Sequence of chain 1.A:
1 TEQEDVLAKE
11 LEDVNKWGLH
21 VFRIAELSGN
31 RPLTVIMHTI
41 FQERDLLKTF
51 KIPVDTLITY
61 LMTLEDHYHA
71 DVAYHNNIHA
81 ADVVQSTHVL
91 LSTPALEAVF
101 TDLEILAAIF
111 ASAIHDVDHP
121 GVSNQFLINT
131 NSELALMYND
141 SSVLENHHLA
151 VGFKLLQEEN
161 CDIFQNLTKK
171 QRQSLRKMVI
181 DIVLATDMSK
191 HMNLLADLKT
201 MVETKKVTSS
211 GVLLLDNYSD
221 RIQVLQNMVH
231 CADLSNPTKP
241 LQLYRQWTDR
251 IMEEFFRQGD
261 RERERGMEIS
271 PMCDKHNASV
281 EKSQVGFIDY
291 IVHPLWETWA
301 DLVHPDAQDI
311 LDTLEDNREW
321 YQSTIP

This protein binds this small molecule.
Small molecule (SMILES): CC(C)CC(=O)c1ccc(OC(F)F)c(O[C@@H]2CCOC2)c1

Binding-site contacts:
Ligand atom C5 contacts residue ILE251 of chain 1.A at 3.8 Å (hydrophobic).
Ligand atom C16 contacts residue ASP233 of chain 1.A at 3.8 Å.
Ligand atom F1 contacts residue ILE251 of chain 1.A at 3.8 Å.
Ligand atom C7 contacts residue ASN236 of chain 1.A at 3.7 Å.
Ligand atom F2 contacts residue TYR244 of chain 1.A at 3.6 Å.
Ligand atom O3 contacts residue PHE287 of chain 1.A at 3.5 Å.
Ligand atom F1 contacts residue THR248 of chain 1.A at 3.3 Å.
Ligand atom C9 contacts residue PHE255 of chain 1.A at 3.8 Å (hydrophobic).
Ligand atom O1 contacts residue ILE251 of chain 1.A at 3.6 Å.
Ligand atom C2 contacts residue PHE287 of chain 1.A at 3.6 Å (hydrophobic).
Ligand atom F2 contacts residue GLN284 of chain 1.A at 3.8 Å.
Ligand atom F1 contacts residue ASN236 of chain 1.A at 3.4 Å.
Ligand atom C3 contacts residue ILE251 of chain 1.A at 3.8 Å (hydrophobic).
Ligand atom C9 contacts residue MET252 of chain 1.A at 3.9 Å (hydrophobic).
Ligand atom C1 contacts residue GLN284 of chain 1.A at 3.5 Å.
Ligand atom O1 contacts residue GLN284 of chain 1.A at 3.1 Å (h-bond).
Ligand atom O3 contacts residue SER283 of chain 1.A at 3.4 Å (h-bond).
Ligand atom F1 contacts residue TRP247 of chain 1.A at 3.2 Å.
Ligand atom O1 contacts residue PHE287 of chain 1.A at 3.7 Å.
Ligand atom C8 contacts residue PHE255 of chain 1.A at 3.9 Å (hydrophobic).
Ligand atom C15 contacts residue LEU234 of chain 1.A at 3.8 Å (hydrophobic).
Ligand atom O3 contacts residue MET272 of chain 1.A at 3.5 Å (h-bond).
Ligand atom C10 contacts residue MET272 of chain 1.A at 3.5 Å (hydrophobic).
Ligand atom C11 contacts residue PHE287 of chain 1.A at 3.8 Å (hydrophobic).
Ligand atom C4 contacts residue ILE251 of chain 1.A at 3.6 Å (hydrophobic).
Ligand atom C2 contacts residue ILE251 of chain 1.A at 3.7 Å (hydrophobic).
Ligand atom C10 contacts residue SER283 of chain 1.A at 3.5 Å.
Ligand atom O2 contacts residue ILE251 of chain 1.A at 3.9 Å.
Ligand atom C9 contacts residue GLN284 of chain 1.A at 3.7 Å.
Ligand atom C7 contacts residue TYR74 of chain 1.A at 3.9 Å (hydrophobic).
Ligand atom C6 contacts residue TYR74 of chain 1.A at 3.7 Å (hydrophobic).
Ligand atom F2 contacts residue PHE287 of chain 1.A at 3.8 Å.
Ligand atom O2 contacts residue GLN284 of chain 1.A at 3.3 Å (h-bond).
Ligand atom C3 contacts residue PHE287 of chain 1.A at 3.7 Å (hydrophobic).
Ligand atom C1 contacts residue THR248 of chain 1.A at 3.5 Å.
Ligand atom O2 contacts residue PHE287 of chain 1.A at 3.9 Å.
Ligand atom C10 contacts residue GLN284 of chain 1.A at 3.4 Å.
Ligand atom F2 contacts residue PRO237 of chain 1.A at 3.7 Å.
Ligand atom C1 contacts residue TYR244 of chain 1.A at 3.8 Å (hydrophobic).
Ligand atom F2 contacts residue ASN236 of chain 1.A at 3.3 Å.